Binding-site contacts:
Ligand atom C13 contacts residue GLN123 of chain 1.A at 3.7 Å.
Ligand atom F56 contacts residue HIS99 of chain 1.A at 3.9 Å.
Ligand atom F58 contacts residue GLN123 of chain 1.A at 3.0 Å.
Ligand atom F57 contacts residue LEU95 of chain 1.A at 3.9 Å.
Ligand atom C13 contacts residue HIS99 of chain 1.A at 4.0 Å.
Ligand atom F57 contacts residue HIS99 of chain 1.A at 2.9 Å.
Ligand atom F56 contacts residue ILE96 of chain 1.A at 3.8 Å.
Ligand atom C2 contacts residue HIS99 of chain 1.A at 3.8 Å.
Ligand atom C18 contacts residue ASP151 of chain 1.A at 3.6 Å.
Ligand atom N4 contacts residue ASP151 of chain 1.A at 3.4 Å.
Ligand atom C32 contacts residue HIS99 of chain 1.A at 4.0 Å.
Ligand atom C12 contacts residue TRP153 of chain 1.A at 3.5 Å (hydrophobic).
Ligand atom C13 contacts residue LEU95 of chain 1.A at 3.9 Å (hydrophobic).
Ligand atom C8 contacts residue HIS99 of chain 1.A at 3.8 Å.
Ligand atom C33 contacts residue ASP103 of chain 1.A at 3.8 Å.
Ligand atom C9 contacts residue HIS99 of chain 1.A at 3.8 Å.
Ligand atom C10 contacts residue HIS99 of chain 1.A at 4.1 Å.
Ligand atom F56 contacts residue LEU95 of chain 1.A at 3.4 Å.
Ligand atom C31 contacts residue ASP93 of chain 1.A at 4.0 Å.
Ligand atom C33 contacts residue ILE225 of chain 1.A at 4.0 Å (hydrophobic).
Ligand atom C32 contacts residue ASP103 of chain 1.A at 3.5 Å.
Ligand atom F57 contacts residue GLN123 of chain 1.A at 3.2 Å.
Ligand atom C18 contacts residue ILE96 of chain 1.A at 4.0 Å (hydrophobic).
Ligand atom C5 contacts residue ASP151 of chain 1.A at 3.6 Å.
Ligand atom C29 contacts residue ILE96 of chain 1.A at 4.2 Å (hydrophobic).
Ligand atom C20 contacts residue ILE96 of chain 1.A at 3.8 Å (hydrophobic).
Ligand atom C17 contacts residue ILE96 of chain 1.A at 3.8 Å (hydrophobic).
Ligand atom F58 contacts residue ASP151 of chain 1.A at 4.1 Å.
Ligand atom C1 contacts residue ASP151 of chain 1.A at 3.5 Å.
Ligand atom C7 contacts residue HIS99 of chain 1.A at 4.1 Å.
Ligand atom C5 contacts residue ILE96 of chain 1.A at 4.0 Å (hydrophobic).
Ligand atom C11 contacts residue TRP153 of chain 1.A at 4.1 Å (hydrophobic).
Ligand atom N6 contacts residue ASP151 of chain 1.A at 3.7 Å.
Ligand atom C9 contacts residue LYS100 of chain 1.A at 4.1 Å.
Ligand atom C11 contacts residue GLN127 of chain 1.A at 3.6 Å.
Ligand atom F58 contacts residue LEU95 of chain 1.A at 3.6 Å.
Ligand atom C3 contacts residue ASP151 of chain 1.A at 3.6 Å.
Ligand atom C17 contacts residue ASP151 of chain 1.A at 3.6 Å.
Ligand atom N19 contacts residue ASP151 of chain 1.A at 3.6 Å.
Ligand atom C12 contacts residue GLN127 of chain 1.A at 4.0 Å.

The small molecule below binds the protein below.
Small molecule (SMILES): CCc1ccc([C@H]2C[C@@H](C(F)(F)F)n3ncc(C(=O)NCc4ccc(OC)cc4)c3N2)cc1

Sequence of chain 1.A:
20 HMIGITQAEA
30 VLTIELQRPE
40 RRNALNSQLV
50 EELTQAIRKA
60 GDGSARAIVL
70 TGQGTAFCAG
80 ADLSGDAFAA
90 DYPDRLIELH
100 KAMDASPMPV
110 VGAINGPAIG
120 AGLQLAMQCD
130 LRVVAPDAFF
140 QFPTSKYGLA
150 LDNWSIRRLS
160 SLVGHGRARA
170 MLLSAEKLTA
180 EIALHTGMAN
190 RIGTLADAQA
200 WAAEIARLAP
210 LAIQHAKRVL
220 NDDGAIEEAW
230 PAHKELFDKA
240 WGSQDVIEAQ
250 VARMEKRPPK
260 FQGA